Sequence of chain 1.A:
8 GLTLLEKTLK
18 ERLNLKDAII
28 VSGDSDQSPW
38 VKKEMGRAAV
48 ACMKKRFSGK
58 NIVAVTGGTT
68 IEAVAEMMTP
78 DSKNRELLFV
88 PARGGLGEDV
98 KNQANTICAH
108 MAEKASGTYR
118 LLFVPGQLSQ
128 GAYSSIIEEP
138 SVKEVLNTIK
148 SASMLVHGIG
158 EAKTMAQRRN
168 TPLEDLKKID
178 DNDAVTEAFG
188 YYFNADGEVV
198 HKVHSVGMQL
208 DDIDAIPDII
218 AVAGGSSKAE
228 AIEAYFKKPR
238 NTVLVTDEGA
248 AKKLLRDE

A small-molecule ligand and the protein it binds are described below.
Small molecule (SMILES): O=P(O)(O)OC[C@H]1O[C@](O)(CO)[C@@H](O)[C@@H]1O

Binding-site contacts:
Ligand atom O3 contacts residue ARG166 of chain 1.A at 3.4 Å (salt-bridge).
Ligand atom C4 contacts residue GLU184 of chain 1.A at 3.1 Å.
Ligand atom O4 contacts residue ILE156 of chain 1.A at 3.6 Å.
Ligand atom O2P contacts residue THR66 of chain 1.A at 2.7 Å (h-bond).
Ligand atom O5 contacts residue ARG165 of chain 1.A at 3.3 Å (salt-bridge).
Ligand atom C1 contacts residue SCN1 of chain 1.D at 3.1 Å.
Ligand atom C2 contacts residue GLY64 of chain 1.A at 3.5 Å.
Ligand atom O5 contacts residue GLY64 of chain 1.A at 3.5 Å (h-bond).
Ligand atom O1 contacts residue SCN1 of chain 1.D at 3.7 Å.
Ligand atom O6 contacts residue ARG165 of chain 1.A at 3.1 Å (salt-bridge).
Ligand atom C5 contacts residue MET162 of chain 1.A at 3.8 Å (hydrophobic).
Ligand atom O3P contacts residue THR67 of chain 1.A at 2.6 Å (h-bond).
Ligand atom O2P contacts residue GLY65 of chain 1.A at 3.8 Å.
Ligand atom O6 contacts residue GLY65 of chain 1.A at 3.8 Å.
Ligand atom O4 contacts residue GLY157 of chain 1.A at 3.0 Å (h-bond).
Ligand atom O3P contacts residue THR66 of chain 1.A at 3.5 Å (h-bond).
Ligand atom O2P contacts residue ARG165 of chain 1.A at 2.8 Å (salt-bridge).
Ligand atom O2 contacts residue THR63 of chain 1.A at 3.0 Å (h-bond).
Ligand atom O3P contacts residue LYS225 of chain 1.A at 3.8 Å.
Ligand atom C1 contacts residue GLY65 of chain 1.A at 3.9 Å.
Ligand atom C1 contacts residue GLU95 of chain 1.A at 3.4 Å.
Ligand atom O4 contacts residue MET162 of chain 1.A at 3.6 Å.
Ligand atom P contacts residue THR67 of chain 1.A at 3.9 Å.
Ligand atom O1 contacts residue GLU95 of chain 1.A at 2.3 Å (salt-bridge).
Ligand atom O1P contacts residue LYS225 of chain 1.A at 2.8 Å (salt-bridge).
Ligand atom C3 contacts residue ARG166 of chain 1.A at 3.2 Å.
Ligand atom O2 contacts residue GLY64 of chain 1.A at 2.9 Å (h-bond).
Ligand atom O3 contacts residue GLU184 of chain 1.A at 2.8 Å (salt-bridge).
Ligand atom O1 contacts residue ARG166 of chain 1.A at 2.7 Å (salt-bridge).
Ligand atom O3 contacts residue PHE186 of chain 1.A at 3.0 Å (h-bond).
Ligand atom O4 contacts residue GLU184 of chain 1.A at 2.3 Å (salt-bridge).
Ligand atom C1 contacts residue ARG166 of chain 1.A at 3.6 Å.
Ligand atom C1 contacts residue GLY64 of chain 1.A at 3.5 Å.
Ligand atom C3 contacts residue GLU184 of chain 1.A at 3.0 Å.
Ligand atom P contacts residue THR66 of chain 1.A at 3.6 Å.
Ligand atom P contacts residue ARG165 of chain 1.A at 3.7 Å.
Ligand atom C5 contacts residue ARG165 of chain 1.A at 3.6 Å.
Ligand atom O3 contacts residue ALA185 of chain 1.A at 3.7 Å.
Ligand atom P contacts residue LYS225 of chain 1.A at 3.8 Å.
Ligand atom O5 contacts residue GLY65 of chain 1.A at 3.6 Å.